Binding-site contacts:
Ligand atom N3 contacts residue ILE250 of chain 1.A at 3.5 Å.
Ligand atom CAK contacts residue PRO242 of chain 1.A at 3.5 Å (hydrophobic).
Ligand atom CAQ contacts residue TRP197 of chain 1.A at 3.0 Å (hydrophobic).
Ligand atom CAH contacts residue PRO191 of chain 1.A at 3.7 Å (hydrophobic).
Ligand atom OBF contacts residue SER252 of chain 1.A at 3.5 Å (h-bond).
Ligand atom CAT contacts residue LEU195 of chain 1.A at 3.2 Å (hydrophobic).
Ligand atom CAX contacts residue LYS249 of chain 1.A at 3.6 Å.
Ligand atom CAM contacts residue SER252 of chain 1.A at 3.3 Å.
Ligand atom N1 contacts residue ILE250 of chain 1.A at 3.7 Å.
Ligand atom N3 contacts residue TRP197 of chain 1.A at 3.4 Å.
Ligand atom NAC contacts residue ASP294 of chain 1.A at 3.0 Å (salt-bridge).
Ligand atom C2 contacts residue TRP197 of chain 1.A at 3.6 Å (hydrophobic).
Ligand atom NAA contacts residue SER252 of chain 1.A at 3.4 Å.
Ligand atom CAW contacts residue GLU192 of chain 1.A at 3.5 Å.
Ligand atom CAF contacts residue TRP197 of chain 1.A at 3.7 Å (hydrophobic).
Ligand atom CBA contacts residue LEU246 of chain 1.A at 3.3 Å (hydrophobic).
Ligand atom CAX contacts residue TRP197 of chain 1.A at 3.3 Å (hydrophobic).
Ligand atom CAP contacts residue LEU195 of chain 1.A at 3.2 Å (hydrophobic).
Ligand atom CAG contacts residue PRO191 of chain 1.A at 3.6 Å (hydrophobic).
Ligand atom CAY contacts residue TRP197 of chain 1.A at 3.5 Å (hydrophobic).
Ligand atom CAK contacts residue ILE259 of chain 1.A at 3.6 Å (hydrophobic).
Ligand atom NAC contacts residue LYS249 of chain 1.A at 3.7 Å.
Ligand atom CAJ contacts residue PRO242 of chain 1.A at 3.6 Å (hydrophobic).
Ligand atom C5 contacts residue ILE250 of chain 1.A at 3.7 Å (hydrophobic).
Ligand atom CAR contacts residue TRP197 of chain 1.A at 3.4 Å (hydrophobic).
Ligand atom CAS contacts residue SER252 of chain 1.A at 3.7 Å.
Ligand atom CAH contacts residue LEU195 of chain 1.A at 3.8 Å (hydrophobic).
Ligand atom NAB contacts residue GLU192 of chain 1.A at 3.6 Å.
Ligand atom C4 contacts residue ILE250 of chain 1.A at 3.7 Å (hydrophobic).
Ligand atom CAN contacts residue SER252 of chain 1.A at 2.9 Å.
Ligand atom CAZ contacts residue ASP292 of chain 1.A at 3.5 Å.
Ligand atom CAU contacts residue TRP197 of chain 1.A at 3.5 Å (hydrophobic).
Ligand atom C4 contacts residue TRP197 of chain 1.A at 3.7 Å (hydrophobic).
Ligand atom CAP contacts residue ASN196 of chain 1.A at 3.4 Å.
Ligand atom C2 contacts residue ILE250 of chain 1.A at 3.6 Å (hydrophobic).
Ligand atom CAG contacts residue LEU195 of chain 1.A at 3.8 Å (hydrophobic).
Ligand atom C6 contacts residue ILE250 of chain 1.A at 3.8 Å (hydrophobic).
Ligand atom CAH contacts residue LEU232 of chain 1.A at 3.6 Å (hydrophobic).
Ligand atom CAO contacts residue SER252 of chain 1.A at 3.5 Å.
Ligand atom CAZ contacts residue LEU246 of chain 1.A at 3.6 Å (hydrophobic).

The small molecule below binds the protein below.
Small molecule (SMILES): Nc1ccc2c(NCCc3ccccc3)nc(-c3ccc(N4CCOCC4)cc3)nc2c1

Sequence of chain 1.A:
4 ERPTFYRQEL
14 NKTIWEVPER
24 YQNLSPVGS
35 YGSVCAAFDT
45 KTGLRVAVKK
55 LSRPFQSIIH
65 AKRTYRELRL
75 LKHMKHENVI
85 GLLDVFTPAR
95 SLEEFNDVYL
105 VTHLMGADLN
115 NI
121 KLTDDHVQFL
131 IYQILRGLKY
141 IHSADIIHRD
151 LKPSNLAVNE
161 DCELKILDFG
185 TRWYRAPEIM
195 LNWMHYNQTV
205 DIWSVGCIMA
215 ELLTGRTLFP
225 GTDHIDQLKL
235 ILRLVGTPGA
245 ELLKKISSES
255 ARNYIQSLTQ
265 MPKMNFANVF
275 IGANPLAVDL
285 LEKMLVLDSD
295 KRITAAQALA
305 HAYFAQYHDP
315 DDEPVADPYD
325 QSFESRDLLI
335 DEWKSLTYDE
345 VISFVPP